The protein below binds the small molecule below.
Small molecule (SMILES): Nc1ncnc2c1ncn2[C@@H]1O[C@H](CO[P](=O)(O)O[P](=O)(O)CP(=O)(O)O)[C@@H](O)[C@H]1O

Binding-site contacts:
Ligand atom O2B contacts residue ASN126 of chain 1.A at 2.7 Å (h-bond).
Ligand atom O2B contacts residue MG1 of chain 1.F at 1.9 Å.
Ligand atom O1A contacts residue GLY174 of chain 1.A at 2.7 Å (h-bond).
Ligand atom O1B contacts residue TYR130 of chain 1.A at 2.6 Å (h-bond).
Ligand atom O2A contacts residue ASN126 of chain 1.A at 2.9 Å (h-bond).
Ligand atom N6 contacts residue LEU201 of chain 1.A at 3.6 Å.
Ligand atom C1' contacts residue PHE196 of chain 1.A at 3.6 Å (hydrophobic).
Ligand atom O1B contacts residue ARG172 of chain 1.A at 2.8 Å (salt-bridge).
Ligand atom C4' contacts residue PRO170 of chain 1.A at 3.6 Å (hydrophobic).
Ligand atom O1G contacts residue PHE175 of chain 1.A at 2.7 Å (h-bond).
Ligand atom O2G contacts residue LYS129 of chain 1.A at 3.6 Å (salt-bridge).
Ligand atom O3G contacts residue GLY176 of chain 1.A at 3.3 Å (h-bond).
Ligand atom O2B contacts residue TYR130 of chain 1.A at 3.5 Å (h-bond).
Ligand atom PA contacts residue MG1 of chain 1.F at 3.3 Å.
Ligand atom O3G contacts residue MG1 of chain 1.F at 2.0 Å.
Ligand atom O4' contacts residue PRO170 of chain 1.A at 3.2 Å.
Ligand atom O3A contacts residue MG1 of chain 1.F at 3.5 Å.
Ligand atom O1A contacts residue GLN177 of chain 1.A at 2.9 Å (h-bond).
Ligand atom O1G contacts residue GLY174 of chain 1.A at 3.4 Å.
Ligand atom O2A contacts residue GLY176 of chain 1.A at 3.2 Å.
Ligand atom O2A contacts residue GLU122 of chain 1.A at 3.1 Å (salt-bridge).
Ligand atom O3' contacts residue ARG172 of chain 1.A at 3.3 Å.
Ligand atom N6 contacts residue GLU161 of chain 1.A at 2.9 Å (salt-bridge).
Ligand atom C5' contacts residue ARG172 of chain 1.A at 3.2 Å.
Ligand atom O2B contacts residue LYS129 of chain 1.A at 2.9 Å (salt-bridge).
Ligand atom O3A contacts residue GLY174 of chain 1.A at 3.4 Å (h-bond).
Ligand atom O2G contacts residue ARG59 of chain 1.A at 3.0 Å (salt-bridge).
Ligand atom C3' contacts residue TYR130 of chain 1.A at 3.6 Å (hydrophobic).
Ligand atom PG contacts residue MG1 of chain 1.F at 3.3 Å.
Ligand atom O3' contacts residue TYR130 of chain 1.A at 3.4 Å (h-bond).
Ligand atom PB contacts residue MG1 of chain 1.F at 3.2 Å.
Ligand atom N7 contacts residue ASN126 of chain 1.A at 3.3 Å.
Ligand atom PB contacts residue TYR130 of chain 1.A at 3.5 Å.
Ligand atom C4' contacts residue ARG172 of chain 1.A at 3.5 Å.
Ligand atom O2A contacts residue MG1 of chain 1.F at 2.1 Å.
Ligand atom N1 contacts residue GLY131 of chain 1.A at 3.6 Å.
Ligand atom N9 contacts residue PHE196 of chain 1.A at 3.5 Å.
Ligand atom N3 contacts residue TYR130 of chain 1.A at 3.6 Å.
Ligand atom O4' contacts residue PHE196 of chain 1.A at 3.4 Å.
Ligand atom O3G contacts residue GLU122 of chain 1.A at 2.9 Å (salt-bridge).

Sequence of chain 1.A:
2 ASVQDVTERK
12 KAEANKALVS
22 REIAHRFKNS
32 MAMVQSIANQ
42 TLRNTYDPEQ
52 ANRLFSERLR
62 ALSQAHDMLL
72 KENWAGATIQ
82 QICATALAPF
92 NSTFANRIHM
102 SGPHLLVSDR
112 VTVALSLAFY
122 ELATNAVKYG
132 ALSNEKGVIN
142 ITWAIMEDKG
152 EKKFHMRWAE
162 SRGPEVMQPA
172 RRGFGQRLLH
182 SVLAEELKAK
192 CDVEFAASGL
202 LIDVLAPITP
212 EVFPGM